Binding-site contacts:
Ligand atom O5 contacts residue ASN57 of chain 2.E at 2.3 Å (h-bond).
Ligand atom C5 contacts residue ASN57 of chain 2.E at 3.6 Å.
Ligand atom C8 contacts residue LYS56 of chain 2.E at 3.9 Å.
Ligand atom O7 contacts residue ASN57 of chain 2.E at 3.2 Å (h-bond).
Ligand atom C8 contacts residue ASN57 of chain 2.E at 4.4 Å.
Ligand atom C7 contacts residue ASN57 of chain 2.E at 3.2 Å.
Ligand atom C4 contacts residue ASN57 of chain 2.E at 4.2 Å.
Ligand atom O5 contacts residue TYR88 of chain 2.E at 4.1 Å.
Ligand atom N2 contacts residue ASN57 of chain 2.E at 2.9 Å (h-bond).
Ligand atom O6 contacts residue TYR88 of chain 2.E at 4.3 Å.
Ligand atom C3 contacts residue ASN57 of chain 2.E at 3.8 Å.
Ligand atom C1 contacts residue ASN57 of chain 2.E at 1.4 Å.
Ligand atom C2 contacts residue ASN57 of chain 2.E at 2.5 Å.

This small molecule binds to this protein.
Small molecule (SMILES): CC(=O)N[C@@H]1[C@@H](O)[C@H](O)[C@@H](CO)O[C@H]1O

Sequence of chain 2.E:
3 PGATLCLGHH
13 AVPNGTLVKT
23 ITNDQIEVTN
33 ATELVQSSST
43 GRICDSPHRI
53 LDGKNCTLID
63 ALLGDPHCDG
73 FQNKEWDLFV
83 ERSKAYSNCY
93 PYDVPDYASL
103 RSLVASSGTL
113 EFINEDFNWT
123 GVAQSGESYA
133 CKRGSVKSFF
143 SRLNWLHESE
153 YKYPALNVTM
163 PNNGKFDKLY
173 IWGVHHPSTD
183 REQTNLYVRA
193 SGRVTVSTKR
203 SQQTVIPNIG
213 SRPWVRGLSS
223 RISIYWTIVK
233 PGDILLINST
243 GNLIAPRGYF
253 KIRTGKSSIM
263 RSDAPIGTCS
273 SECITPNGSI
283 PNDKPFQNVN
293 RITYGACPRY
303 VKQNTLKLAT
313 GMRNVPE